Sequence of chain 2.A:
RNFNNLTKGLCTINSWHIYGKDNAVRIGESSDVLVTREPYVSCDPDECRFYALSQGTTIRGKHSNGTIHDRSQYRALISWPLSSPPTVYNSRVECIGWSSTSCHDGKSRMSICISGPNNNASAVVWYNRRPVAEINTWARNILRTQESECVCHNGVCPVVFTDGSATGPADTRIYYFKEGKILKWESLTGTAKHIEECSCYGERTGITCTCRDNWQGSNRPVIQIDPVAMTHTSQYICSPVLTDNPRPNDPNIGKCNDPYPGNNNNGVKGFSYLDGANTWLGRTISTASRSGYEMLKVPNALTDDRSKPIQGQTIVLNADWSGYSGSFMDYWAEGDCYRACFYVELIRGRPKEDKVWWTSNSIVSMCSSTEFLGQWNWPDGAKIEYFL

Sequence of chain 4.A:
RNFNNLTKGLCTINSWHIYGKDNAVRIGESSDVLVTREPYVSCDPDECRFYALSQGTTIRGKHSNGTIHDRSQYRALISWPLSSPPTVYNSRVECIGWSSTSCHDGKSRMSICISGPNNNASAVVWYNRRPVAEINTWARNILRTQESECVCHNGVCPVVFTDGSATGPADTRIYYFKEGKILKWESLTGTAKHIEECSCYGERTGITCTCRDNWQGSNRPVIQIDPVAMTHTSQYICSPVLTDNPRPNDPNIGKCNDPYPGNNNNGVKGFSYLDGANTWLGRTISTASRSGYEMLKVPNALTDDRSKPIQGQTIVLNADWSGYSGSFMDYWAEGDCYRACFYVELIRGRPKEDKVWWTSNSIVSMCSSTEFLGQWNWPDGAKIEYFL

A protein and the small-molecule ligand that binds it are described below.
Small molecule (SMILES): CC(=O)N[C@H]1[C@H](O[C@H]2[C@H](O)[C@@H](NC(C)=O)CO[C@@H]2CO)O[C@H](CO)[C@@H](O[C@@H]2O[C@H](CO[C@H]3O[C@H](CO[C@H]4O[C@H](CO)[C@@H](O)[C@H](O)[C@@H]4O)[C@@H](O)[C@H](O[C@H]4O[C@H](CO)[C@@H](O)[C@H](O)[C@@H]4O)[C@@H]3O)[C@@H](O)[C@H](O[C@H]3O[C@H](CO)[C@@H](O)[C@H](O)[C@@H]3O[C@H]3O[C@H](CO)[C@@H](O)[C@H](O)[C@@H]3O[C@H]3O[C@H](CO)[C@@H](O)[C@H](O)[C@@H]3O)[C@@H]2O)[C@@H]1O

Binding-site contacts:
Ligand atom C2 contacts residue ASN129 of chain 4.A at 2.5 Å.
Ligand atom O4 contacts residue THR296 of chain 2.A at 3.3 Å.
Ligand atom C3 contacts residue GLU303 of chain 2.A at 3.5 Å.
Ligand atom O6 contacts residue GLN384 of chain 2.A at 3.5 Å.
Ligand atom O5 contacts residue GLN384 of chain 2.A at 3.3 Å (h-bond).
Ligand atom C3 contacts residue ASN258 of chain 2.A at 3.7 Å.
Ligand atom C6 contacts residue LEU382 of chain 2.A at 3.4 Å (hydrophobic).
Ligand atom O5 contacts residue GLY383 of chain 2.A at 3.2 Å.
Ligand atom C7 contacts residue ASN129 of chain 4.A at 3.6 Å.
Ligand atom O3 contacts residue ARG292 of chain 2.A at 3.0 Å (salt-bridge).
Ligand atom O2 contacts residue GLY321 of chain 2.A at 3.3 Å.
Ligand atom O3 contacts residue ASP259 of chain 2.A at 3.2 Å (salt-bridge).
Ligand atom O2 contacts residue ASN258 of chain 2.A at 3.2 Å (h-bond).
Ligand atom O3 contacts residue GLN320 of chain 2.A at 3.2 Å.
Ligand atom N2 contacts residue ASN129 of chain 4.A at 2.9 Å (h-bond).
Ligand atom O3 contacts residue ASN258 of chain 2.A at 2.7 Å (h-bond).
Ligand atom O6 contacts residue ASP259 of chain 2.A at 2.7 Å (salt-bridge).
Ligand atom C6 contacts residue ILE294 of chain 2.A at 3.5 Å (hydrophobic).
Ligand atom O6 contacts residue LEU382 of chain 2.A at 3.7 Å.
Ligand atom O3 contacts residue GLY321 of chain 2.A at 3.1 Å (h-bond).
Ligand atom C1 contacts residue ASN129 of chain 4.A at 1.4 Å.
Ligand atom O4 contacts residue GLY321 of chain 2.A at 3.5 Å (h-bond).
Ligand atom O5 contacts residue ARG292 of chain 2.A at 3.7 Å.
Ligand atom O6 contacts residue ILE294 of chain 2.A at 2.5 Å (h-bond).
Ligand atom O6 contacts residue ILE319 of chain 2.A at 3.4 Å (h-bond).
Ligand atom O4 contacts residue GLU303 of chain 2.A at 2.7 Å (salt-bridge).
Ligand atom C6 contacts residue PRO318 of chain 2.A at 3.5 Å (hydrophobic).
Ligand atom O4 contacts residue ARG292 of chain 2.A at 3.4 Å (salt-bridge).
Ligand atom C5 contacts residue ASN129 of chain 4.A at 3.6 Å.
Ligand atom C6 contacts residue ILE319 of chain 2.A at 3.7 Å (hydrophobic).
Ligand atom O3 contacts residue GLU303 of chain 2.A at 2.7 Å (salt-bridge).
Ligand atom C6 contacts residue ILE319 of chain 2.A at 3.6 Å (hydrophobic).
Ligand atom C5 contacts residue ILE319 of chain 2.A at 3.4 Å (hydrophobic).
Ligand atom O2 contacts residue LEU305 of chain 2.A at 3.6 Å.
Ligand atom C4 contacts residue GLU303 of chain 2.A at 3.6 Å.
Ligand atom O4 contacts residue ARG256 of chain 2.A at 3.0 Å (salt-bridge).
Ligand atom C5 contacts residue ARG292 of chain 2.A at 3.5 Å.
Ligand atom C3 contacts residue GLY321 of chain 2.A at 3.1 Å.
Ligand atom C4 contacts residue THR296 of chain 2.A at 3.7 Å.
Ligand atom O5 contacts residue ASN129 of chain 4.A at 2.4 Å (h-bond).